Sequence of chain 1.B:
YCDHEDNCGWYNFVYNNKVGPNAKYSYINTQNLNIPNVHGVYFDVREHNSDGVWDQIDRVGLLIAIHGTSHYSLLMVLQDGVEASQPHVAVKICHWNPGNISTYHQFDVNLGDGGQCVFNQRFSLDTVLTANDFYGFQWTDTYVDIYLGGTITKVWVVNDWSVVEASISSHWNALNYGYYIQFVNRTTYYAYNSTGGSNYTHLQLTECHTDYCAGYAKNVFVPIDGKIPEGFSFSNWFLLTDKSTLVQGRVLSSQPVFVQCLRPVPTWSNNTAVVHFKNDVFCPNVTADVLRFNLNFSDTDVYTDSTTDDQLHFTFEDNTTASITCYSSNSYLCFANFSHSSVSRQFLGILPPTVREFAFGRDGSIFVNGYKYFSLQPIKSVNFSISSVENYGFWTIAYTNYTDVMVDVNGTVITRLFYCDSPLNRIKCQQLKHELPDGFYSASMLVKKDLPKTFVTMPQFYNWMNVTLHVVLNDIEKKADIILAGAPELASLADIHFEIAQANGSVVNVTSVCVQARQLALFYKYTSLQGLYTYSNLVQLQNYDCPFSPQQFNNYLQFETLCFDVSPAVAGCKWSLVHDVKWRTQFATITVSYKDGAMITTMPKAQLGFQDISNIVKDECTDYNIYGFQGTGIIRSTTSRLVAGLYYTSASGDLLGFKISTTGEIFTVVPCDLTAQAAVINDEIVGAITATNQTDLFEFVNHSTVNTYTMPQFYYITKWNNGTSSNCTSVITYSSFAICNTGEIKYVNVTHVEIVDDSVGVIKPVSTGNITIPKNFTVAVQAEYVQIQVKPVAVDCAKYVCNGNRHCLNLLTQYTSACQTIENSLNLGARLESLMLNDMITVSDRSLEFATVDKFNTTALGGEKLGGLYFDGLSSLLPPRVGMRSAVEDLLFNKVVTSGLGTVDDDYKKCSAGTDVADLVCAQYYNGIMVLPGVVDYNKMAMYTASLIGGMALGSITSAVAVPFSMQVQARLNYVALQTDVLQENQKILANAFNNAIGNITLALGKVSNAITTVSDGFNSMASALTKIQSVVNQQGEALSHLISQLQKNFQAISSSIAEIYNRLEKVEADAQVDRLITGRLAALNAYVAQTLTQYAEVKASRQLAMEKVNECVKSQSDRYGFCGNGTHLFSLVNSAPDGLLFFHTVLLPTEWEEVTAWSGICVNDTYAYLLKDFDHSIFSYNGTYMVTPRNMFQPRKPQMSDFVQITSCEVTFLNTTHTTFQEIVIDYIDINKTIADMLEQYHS

The small molecule below binds the protein below.
Small molecule (SMILES): CC(=O)N[C@H]1[C@H](O[C@H]2[C@H](O)[C@@H](NC(C)=O)CO[C@@H]2CO)O[C@H](CO)[C@@H](O[C@@H]2O[C@H](CO[C@H]3O[C@H](CO)[C@@H](O)[C@H](O)[C@@H]3O)[C@@H](O)[C@H](O)[C@@H]2O)[C@@H]1O

Binding-site contacts:
Ligand atom O7 contacts residue VAL1038 of chain 1.B at 4.3 Å.
Ligand atom C5 contacts residue ASN847 of chain 1.C at 3.7 Å.
Ligand atom O5 contacts residue ASN847 of chain 1.C at 2.3 Å (h-bond).
Ligand atom O7 contacts residue ASN847 of chain 1.C at 4.3 Å.
Ligand atom C7 contacts residue ASN847 of chain 1.C at 3.4 Å.
Ligand atom C8 contacts residue ASN847 of chain 1.C at 3.4 Å.
Ligand atom C4 contacts residue ASN847 of chain 1.C at 4.2 Å.
Ligand atom C2 contacts residue ASN847 of chain 1.C at 2.4 Å.
Ligand atom C1 contacts residue ASN847 of chain 1.C at 1.4 Å.
Ligand atom C3 contacts residue ASN847 of chain 1.C at 3.8 Å.
Ligand atom N2 contacts residue ASN847 of chain 1.C at 2.9 Å (h-bond).

Sequence of chain 1.C:
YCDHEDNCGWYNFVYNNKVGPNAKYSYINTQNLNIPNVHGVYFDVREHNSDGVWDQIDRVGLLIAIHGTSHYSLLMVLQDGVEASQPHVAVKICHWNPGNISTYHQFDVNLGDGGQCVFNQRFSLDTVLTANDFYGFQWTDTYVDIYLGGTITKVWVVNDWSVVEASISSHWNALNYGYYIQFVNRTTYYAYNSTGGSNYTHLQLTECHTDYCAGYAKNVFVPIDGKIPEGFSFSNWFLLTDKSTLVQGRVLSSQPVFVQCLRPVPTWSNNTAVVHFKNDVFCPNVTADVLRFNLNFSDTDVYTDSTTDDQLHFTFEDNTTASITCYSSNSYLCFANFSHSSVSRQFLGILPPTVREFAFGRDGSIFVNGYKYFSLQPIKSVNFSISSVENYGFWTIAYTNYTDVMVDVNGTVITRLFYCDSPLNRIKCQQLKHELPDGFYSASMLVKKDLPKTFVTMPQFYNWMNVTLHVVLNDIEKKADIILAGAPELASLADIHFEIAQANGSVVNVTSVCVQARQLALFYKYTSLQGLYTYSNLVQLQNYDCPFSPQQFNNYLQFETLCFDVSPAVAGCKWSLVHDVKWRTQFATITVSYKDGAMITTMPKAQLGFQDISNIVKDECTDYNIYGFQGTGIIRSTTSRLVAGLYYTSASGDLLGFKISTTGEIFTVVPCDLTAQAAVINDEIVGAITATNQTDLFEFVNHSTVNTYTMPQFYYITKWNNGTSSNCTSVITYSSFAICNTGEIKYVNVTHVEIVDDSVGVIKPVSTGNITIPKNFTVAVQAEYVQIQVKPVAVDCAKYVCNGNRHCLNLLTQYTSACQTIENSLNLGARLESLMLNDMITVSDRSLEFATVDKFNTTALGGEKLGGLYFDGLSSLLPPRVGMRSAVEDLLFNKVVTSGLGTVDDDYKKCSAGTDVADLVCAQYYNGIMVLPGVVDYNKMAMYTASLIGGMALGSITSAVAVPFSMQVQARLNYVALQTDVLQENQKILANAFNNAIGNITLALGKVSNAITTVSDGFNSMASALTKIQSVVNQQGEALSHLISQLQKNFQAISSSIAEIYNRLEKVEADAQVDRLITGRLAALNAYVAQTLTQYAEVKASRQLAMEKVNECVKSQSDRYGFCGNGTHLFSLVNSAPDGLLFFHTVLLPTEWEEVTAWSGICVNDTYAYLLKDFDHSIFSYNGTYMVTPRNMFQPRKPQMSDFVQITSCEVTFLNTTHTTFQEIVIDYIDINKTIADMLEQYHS